Sequence of chain 1.A:
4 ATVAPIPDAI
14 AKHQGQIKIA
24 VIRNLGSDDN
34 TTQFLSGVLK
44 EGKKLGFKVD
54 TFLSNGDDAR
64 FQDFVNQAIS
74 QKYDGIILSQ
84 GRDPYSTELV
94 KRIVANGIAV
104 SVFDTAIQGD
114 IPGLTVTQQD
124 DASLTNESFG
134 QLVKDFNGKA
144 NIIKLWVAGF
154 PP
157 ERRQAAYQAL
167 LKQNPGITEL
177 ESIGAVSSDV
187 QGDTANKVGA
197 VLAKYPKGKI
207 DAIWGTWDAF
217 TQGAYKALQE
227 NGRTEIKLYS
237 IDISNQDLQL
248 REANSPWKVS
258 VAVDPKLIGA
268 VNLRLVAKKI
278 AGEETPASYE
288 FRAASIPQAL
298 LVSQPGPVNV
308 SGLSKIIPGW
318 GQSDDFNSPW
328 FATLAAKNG

This small molecule binds to this protein.
Small molecule (SMILES): C[Se]C[C@H]1O[C@H](O)[C@H](O)[C@@H]1O

Binding-site contacts:
Ligand atom O3 contacts residue 8GG1 of chain 1.C at 0.0 Å (h-bond).
Ligand atom C1 contacts residue 8GG1 of chain 1.C at 0.4 Å.
Ligand atom O2 contacts residue GLN122 of chain 1.A at 3.0 Å (h-bond).
Ligand atom C1 contacts residue GLN122 of chain 1.A at 3.8 Å.
Ligand atom C2 contacts residue ASP238 of chain 1.A at 3.5 Å.
Ligand atom C4 contacts residue 8GG1 of chain 1.C at 0.1 Å.
Ligand atom C5 contacts residue TRP213 of chain 1.A at 3.8 Å (hydrophobic).
Ligand atom O4 contacts residue GLN83 of chain 1.A at 3.2 Å (h-bond).
Ligand atom O3 contacts residue ASP238 of chain 1.A at 2.7 Å (salt-bridge).
Ligand atom C2 contacts residue GLN122 of chain 1.A at 3.9 Å.
Ligand atom CS contacts residue LEU28 of chain 1.A at 3.8 Å (hydrophobic).
Ligand atom O3 contacts residue TRP213 of chain 1.A at 3.5 Å.
Ligand atom SE contacts residue 8GG1 of chain 1.C at 0.0 Å.
Ligand atom O4 contacts residue ASP107 of chain 1.A at 3.4 Å (salt-bridge).
Ligand atom C2 contacts residue ASN33 of chain 1.A at 3.5 Å.
Ligand atom C1 contacts residue GLN83 of chain 1.A at 3.6 Å.
Ligand atom O2 contacts residue ARG159 of chain 1.A at 3.0 Å (salt-bridge).
Ligand atom C1 contacts residue ASP107 of chain 1.A at 3.1 Å.
Ligand atom CS contacts residue TRP213 of chain 1.A at 3.8 Å (hydrophobic).
Ligand atom O4 contacts residue 8GG1 of chain 1.C at 0.1 Å (h-bond).
Ligand atom C5 contacts residue 8GG1 of chain 1.C at 0.1 Å.
Ligand atom O4 contacts residue PRO155 of chain 1.A at 4.0 Å.
Ligand atom O1 contacts residue ASP107 of chain 1.A at 2.5 Å (salt-bridge).
Ligand atom O1 contacts residue 8GG1 of chain 1.C at 1.1 Å.
Ligand atom C4 contacts residue ARG159 of chain 1.A at 3.9 Å.
Ligand atom O3 contacts residue THR212 of chain 1.A at 3.5 Å (h-bond).
Ligand atom C5 contacts residue MSE156 of chain 1.A at 3.9 Å.
Ligand atom C3 contacts residue ASP238 of chain 1.A at 3.3 Å.
Ligand atom O2 contacts residue 8GG1 of chain 1.C at 0.0 Å (h-bond).
Ligand atom O1 contacts residue GLN122 of chain 1.A at 3.0 Å (h-bond).
Ligand atom O3 contacts residue ARG159 of chain 1.A at 2.8 Å (salt-bridge).
Ligand atom C3 contacts residue TRP213 of chain 1.A at 3.6 Å (hydrophobic).
Ligand atom O2 contacts residue ASP238 of chain 1.A at 2.6 Å (salt-bridge).
Ligand atom O1 contacts residue ARG159 of chain 1.A at 3.0 Å (salt-bridge).
Ligand atom C2 contacts residue 8GG1 of chain 1.C at 0.1 Å.
Ligand atom C3 contacts residue 8GG1 of chain 1.C at 0.1 Å.
Ligand atom O1 contacts residue PRO155 of chain 1.A at 3.6 Å.
Ligand atom CS contacts residue 8GG1 of chain 1.C at 0.0 Å.
Ligand atom C3 contacts residue ARG159 of chain 1.A at 3.8 Å.
Ligand atom C2 contacts residue ARG159 of chain 1.A at 4.0 Å.